Binding-site contacts:
Ligand atom C3 contacts residue ASN58 of chain 1.F at 3.8 Å.
Ligand atom C7 contacts residue SER17 of chain 1.B at 4.1 Å.
Ligand atom C2 contacts residue ASN58 of chain 1.F at 2.4 Å.
Ligand atom O5 contacts residue ASN58 of chain 1.F at 2.4 Å (h-bond).
Ligand atom C4 contacts residue ASN58 of chain 1.F at 4.2 Å.
Ligand atom O7 contacts residue SER17 of chain 1.B at 3.4 Å.
Ligand atom C8 contacts residue GLU57 of chain 1.F at 3.9 Å.
Ligand atom N2 contacts residue GLU57 of chain 1.F at 4.4 Å.
Ligand atom N2 contacts residue ASN58 of chain 1.F at 2.9 Å (h-bond).
Ligand atom C1 contacts residue ASN58 of chain 1.F at 1.4 Å.
Ligand atom C7 contacts residue ASN58 of chain 1.F at 3.9 Å.
Ligand atom C5 contacts residue ASN58 of chain 1.F at 3.7 Å.
Ligand atom C8 contacts residue SER17 of chain 1.B at 4.3 Å.

Sequence of chain 1.B:
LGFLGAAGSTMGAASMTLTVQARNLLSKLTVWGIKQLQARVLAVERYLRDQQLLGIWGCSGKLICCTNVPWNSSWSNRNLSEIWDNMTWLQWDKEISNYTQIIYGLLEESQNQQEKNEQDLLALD

Sequence of chain 1.F:
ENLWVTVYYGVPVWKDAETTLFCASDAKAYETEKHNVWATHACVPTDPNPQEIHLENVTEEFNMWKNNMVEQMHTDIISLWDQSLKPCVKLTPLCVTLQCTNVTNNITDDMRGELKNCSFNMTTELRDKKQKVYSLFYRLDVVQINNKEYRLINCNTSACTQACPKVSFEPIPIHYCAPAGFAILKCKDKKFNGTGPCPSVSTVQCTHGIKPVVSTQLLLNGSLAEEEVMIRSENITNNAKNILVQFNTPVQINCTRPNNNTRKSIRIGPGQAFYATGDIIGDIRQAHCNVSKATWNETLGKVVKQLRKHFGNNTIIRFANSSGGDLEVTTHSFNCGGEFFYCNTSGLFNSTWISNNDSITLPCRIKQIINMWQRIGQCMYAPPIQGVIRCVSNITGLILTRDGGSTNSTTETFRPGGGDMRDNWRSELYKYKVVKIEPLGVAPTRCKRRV

The protein below binds the small molecule below.
Small molecule (SMILES): CC(=O)N[C@@H]1[C@@H](O)[C@H](O)[C@@H](CO)O[C@H]1O